Sequence of chain 30.A:
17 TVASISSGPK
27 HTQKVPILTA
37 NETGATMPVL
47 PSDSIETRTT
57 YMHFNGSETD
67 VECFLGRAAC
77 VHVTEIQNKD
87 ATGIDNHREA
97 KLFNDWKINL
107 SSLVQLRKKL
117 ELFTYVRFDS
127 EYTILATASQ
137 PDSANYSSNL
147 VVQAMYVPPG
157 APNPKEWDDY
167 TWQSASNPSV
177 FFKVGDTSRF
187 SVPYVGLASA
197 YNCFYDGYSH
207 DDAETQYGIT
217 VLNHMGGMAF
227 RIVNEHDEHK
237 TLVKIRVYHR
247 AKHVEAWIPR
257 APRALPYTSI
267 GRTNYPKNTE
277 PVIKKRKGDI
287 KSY

This small molecule binds to this protein.
Small molecule (SMILES): Cc1cc(CCCCCCCOc2ccc(C3=N[C@@H](C)CO3)cc2)on1

Sequence of chain 30.C:
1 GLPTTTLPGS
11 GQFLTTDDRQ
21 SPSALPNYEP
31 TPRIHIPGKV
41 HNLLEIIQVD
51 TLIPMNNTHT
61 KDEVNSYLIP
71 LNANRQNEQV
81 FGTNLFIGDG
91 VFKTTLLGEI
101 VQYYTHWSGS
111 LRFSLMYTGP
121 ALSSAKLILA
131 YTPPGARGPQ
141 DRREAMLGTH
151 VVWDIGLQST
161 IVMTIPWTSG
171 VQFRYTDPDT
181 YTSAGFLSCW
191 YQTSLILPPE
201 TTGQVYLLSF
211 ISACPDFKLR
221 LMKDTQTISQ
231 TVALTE

Binding-site contacts:
Ligand atom C7C contacts residue TYR197 of chain 30.A at 3.8 Å (hydrophobic).
Ligand atom C31 contacts residue SER175 of chain 30.A at 3.6 Å.
Ligand atom C31 contacts residue VAL176 of chain 30.A at 3.3 Å (hydrophobic).
Ligand atom C3 contacts residue PRO174 of chain 30.A at 3.8 Å (hydrophobic).
Ligand atom O1 contacts residue TYR152 of chain 30.A at 3.9 Å.
Ligand atom C6B contacts residue LEU106 of chain 30.A at 3.9 Å (hydrophobic).
Ligand atom C4 contacts residue MET224 of chain 30.A at 3.8 Å (hydrophobic).
Ligand atom C7C contacts residue TYR128 of chain 30.A at 3.6 Å (hydrophobic).
Ligand atom C6B contacts residue TYR197 of chain 30.A at 3.6 Å (hydrophobic).
Ligand atom O1 contacts residue ALA24 of chain 30.C at 3.6 Å.
Ligand atom C5B contacts residue TYR197 of chain 30.A at 3.7 Å (hydrophobic).
Ligand atom O1 contacts residue PHE186 of chain 30.A at 3.5 Å.
Ligand atom C5C contacts residue ILE104 of chain 30.A at 3.8 Å (hydrophobic).
Ligand atom C3C contacts residue VAL188 of chain 30.A at 3.3 Å (hydrophobic).
Ligand atom C4 contacts residue PHE186 of chain 30.A at 3.6 Å (hydrophobic).
Ligand atom C4B contacts residue LEU106 of chain 30.A at 3.7 Å (hydrophobic).
Ligand atom C4 contacts residue TYR152 of chain 30.A at 3.9 Å (hydrophobic).
Ligand atom C2C contacts residue VAL188 of chain 30.A at 3.2 Å (hydrophobic).
Ligand atom C5C contacts residue TYR128 of chain 30.A at 3.5 Å (hydrophobic).
Ligand atom C2B contacts residue MET221 of chain 30.A at 3.5 Å (hydrophobic).
Ligand atom C6C contacts residue VAL191 of chain 30.A at 3.2 Å (hydrophobic).
Ligand atom CM1 contacts residue SER107 of chain 30.A at 3.9 Å.
Ligand atom O1B contacts residue TYR128 of chain 30.A at 3.9 Å.
Ligand atom C3B contacts residue MET221 of chain 30.A at 3.8 Å (hydrophobic).
Ligand atom C4C contacts residue TYR152 of chain 30.A at 3.8 Å (hydrophobic).
Ligand atom C1B contacts residue MET221 of chain 30.A at 3.8 Å (hydrophobic).
Ligand atom C31 contacts residue ALA150 of chain 30.A at 3.5 Å (hydrophobic).
Ligand atom O1 contacts residue VAL188 of chain 30.A at 3.8 Å.
Ligand atom C4A contacts residue ASN219 of chain 30.A at 3.5 Å.
Ligand atom N3A contacts residue ASN219 of chain 30.A at 3.0 Å (h-bond).
Ligand atom N2 contacts residue ALA24 of chain 30.C at 3.4 Å.
Ligand atom N2 contacts residue PHE186 of chain 30.A at 3.7 Å.
Ligand atom C6C contacts residue MET221 of chain 30.A at 3.7 Å (hydrophobic).
Ligand atom C31 contacts residue PRO174 of chain 30.A at 3.4 Å (hydrophobic).
Ligand atom C5 contacts residue PHE186 of chain 30.A at 3.5 Å (hydrophobic).
Ligand atom C5B contacts residue LEU106 of chain 30.A at 3.5 Å (hydrophobic).
Ligand atom O1B contacts residue MET221 of chain 30.A at 3.4 Å.
Ligand atom C5 contacts residue TYR152 of chain 30.A at 3.8 Å (hydrophobic).
Ligand atom C3 contacts residue PHE186 of chain 30.A at 3.8 Å (hydrophobic).
Ligand atom C3C contacts residue TYR128 of chain 30.A at 3.9 Å (hydrophobic).